Binding-site contacts:
Ligand atom CA contacts residue VAL80 of chain 2.A at 3.6 Å (hydrophobic).
Ligand atom CD4 contacts residue VAL76 of chain 2.A at 4.1 Å (hydrophobic).
Ligand atom CD3 contacts residue PHE166 of chain 2.A at 3.9 Å (hydrophobic).
Ligand atom CE1 contacts residue HEM1 of chain 2.F at 3.9 Å.
Ligand atom OHB contacts residue VAL76 of chain 2.A at 4.0 Å.
Ligand atom OB contacts residue HEM1 of chain 2.F at 3.5 Å.
Ligand atom NA contacts residue ASN83 of chain 2.A at 4.0 Å.
Ligand atom NB contacts residue VAL80 of chain 2.A at 3.7 Å.
Ligand atom CBB contacts residue ALA231 of chain 2.A at 4.1 Å (hydrophobic).
Ligand atom OB contacts residue THR227 of chain 2.A at 4.1 Å.
Ligand atom CE4 contacts residue VAL76 of chain 2.A at 3.5 Å (hydrophobic).
Ligand atom CA contacts residue VAL81 of chain 2.A at 4.0 Å (hydrophobic).
Ligand atom CZB contacts residue PHE166 of chain 2.A at 3.7 Å (hydrophobic).
Ligand atom CD3 contacts residue THR227 of chain 2.A at 3.6 Å.
Ligand atom NA contacts residue VAL80 of chain 2.A at 4.1 Å.
Ligand atom CD1 contacts residue HEM1 of chain 2.F at 3.7 Å.
Ligand atom CAA contacts residue VAL81 of chain 2.A at 3.7 Å (hydrophobic).
Ligand atom CD4 contacts residue PHE166 of chain 2.A at 3.7 Å (hydrophobic).
Ligand atom CZA contacts residue ALA231 of chain 2.A at 4.2 Å (hydrophobic).
Ligand atom CAB contacts residue THR227 of chain 2.A at 4.2 Å.
Ligand atom CGB contacts residue PHE166 of chain 2.A at 4.0 Å (hydrophobic).
Ligand atom OHB contacts residue PHE166 of chain 2.A at 4.2 Å.
Ligand atom CE1 contacts residue ALA231 of chain 2.A at 4.1 Å (hydrophobic).
Ligand atom OA contacts residue VAL76 of chain 2.A at 4.2 Å.
Ligand atom CE4 contacts residue PHE166 of chain 2.A at 3.8 Å (hydrophobic).
Ligand atom CZA contacts residue PHE166 of chain 2.A at 4.1 Å (hydrophobic).
Ligand atom CE2 contacts residue PHE166 of chain 2.A at 4.0 Å (hydrophobic).
Ligand atom CE2 contacts residue GLN383 of chain 2.A at 4.0 Å.
Ligand atom CB contacts residue ASN83 of chain 2.A at 3.7 Å.
Ligand atom CAA contacts residue VAL80 of chain 2.A at 4.0 Å (hydrophobic).
Ligand atom CE3 contacts residue THR227 of chain 2.A at 4.0 Å.
Ligand atom CB contacts residue VAL80 of chain 2.A at 4.2 Å (hydrophobic).
Ligand atom OA contacts residue VAL81 of chain 2.A at 3.5 Å.
Ligand atom NA contacts residue HEM1 of chain 2.F at 4.0 Å.
Ligand atom OA contacts residue VAL80 of chain 2.A at 3.9 Å.
Ligand atom OB contacts residue ASN83 of chain 2.A at 2.9 Å (h-bond).
Ligand atom OHB contacts residue ALA165 of chain 2.A at 3.4 Å.
Ligand atom CE3 contacts residue PHE166 of chain 2.A at 3.8 Å (hydrophobic).
Ligand atom CZA contacts residue ARG384 of chain 2.A at 4.2 Å.
Ligand atom CZB contacts residue VAL76 of chain 2.A at 3.8 Å (hydrophobic).

Sequence of chain 2.A:
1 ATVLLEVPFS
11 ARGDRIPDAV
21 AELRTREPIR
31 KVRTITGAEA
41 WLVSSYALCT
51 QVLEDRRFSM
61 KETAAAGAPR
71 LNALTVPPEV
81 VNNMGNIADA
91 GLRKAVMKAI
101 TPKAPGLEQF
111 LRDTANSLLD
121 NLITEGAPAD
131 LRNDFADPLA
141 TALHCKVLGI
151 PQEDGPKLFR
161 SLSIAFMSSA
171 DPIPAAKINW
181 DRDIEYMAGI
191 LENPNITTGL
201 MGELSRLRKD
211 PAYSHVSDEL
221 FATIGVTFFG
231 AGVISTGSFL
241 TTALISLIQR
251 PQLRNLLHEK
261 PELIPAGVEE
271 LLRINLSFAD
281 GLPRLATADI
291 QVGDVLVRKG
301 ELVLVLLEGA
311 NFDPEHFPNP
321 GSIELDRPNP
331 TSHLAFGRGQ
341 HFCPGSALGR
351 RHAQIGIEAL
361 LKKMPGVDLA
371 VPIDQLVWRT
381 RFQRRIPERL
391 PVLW

A small-molecule ligand and the protein it binds are described below.
Small molecule (SMILES): O=C1N[C@@H](Cc2ccc(O)cc2)C(=O)N[C@H]1Cc1ccccc1